Sequence of chain 1.A:
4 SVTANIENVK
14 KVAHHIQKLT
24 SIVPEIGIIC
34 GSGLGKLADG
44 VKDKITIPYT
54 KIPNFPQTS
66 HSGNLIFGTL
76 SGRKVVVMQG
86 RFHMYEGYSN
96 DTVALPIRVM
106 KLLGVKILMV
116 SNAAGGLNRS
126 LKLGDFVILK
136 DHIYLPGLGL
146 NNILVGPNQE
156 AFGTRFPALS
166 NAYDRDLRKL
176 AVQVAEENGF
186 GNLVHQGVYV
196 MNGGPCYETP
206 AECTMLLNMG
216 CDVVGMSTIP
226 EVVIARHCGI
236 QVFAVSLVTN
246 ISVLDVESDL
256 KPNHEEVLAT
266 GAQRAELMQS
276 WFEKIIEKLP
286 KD

Sequence of chain 1.C:
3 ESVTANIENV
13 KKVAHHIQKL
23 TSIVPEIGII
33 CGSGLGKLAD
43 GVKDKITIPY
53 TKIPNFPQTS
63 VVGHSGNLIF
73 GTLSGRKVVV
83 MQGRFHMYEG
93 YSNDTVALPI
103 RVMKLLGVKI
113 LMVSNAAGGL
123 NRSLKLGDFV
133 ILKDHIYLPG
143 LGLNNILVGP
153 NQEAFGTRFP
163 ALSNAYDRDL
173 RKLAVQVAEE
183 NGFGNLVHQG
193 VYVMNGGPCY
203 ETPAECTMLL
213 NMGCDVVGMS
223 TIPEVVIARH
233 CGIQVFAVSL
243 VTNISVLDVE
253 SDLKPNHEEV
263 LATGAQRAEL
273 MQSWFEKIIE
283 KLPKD

Binding-site contacts:
Ligand atom C3 contacts residue TYR90 of chain 1.C at 3.7 Å (hydrophobic).
Ligand atom O1P contacts residue ASN117 of chain 1.C at 3.3 Å.
Ligand atom C5 contacts residue HIS259 of chain 1.C at 3.2 Å.
Ligand atom O1 contacts residue SER35 of chain 1.C at 2.9 Å (h-bond).
Ligand atom C1 contacts residue ALA118 of chain 1.C at 3.4 Å (hydrophobic).
Ligand atom P contacts residue ALA118 of chain 1.C at 3.7 Å.
Ligand atom O2P contacts residue ARG86 of chain 1.C at 3.0 Å (salt-bridge).
Ligand atom O3P contacts residue ARG86 of chain 1.C at 3.6 Å.
Ligand atom C4 contacts residue PHE161 of chain 1.A at 3.8 Å (hydrophobic).
Ligand atom O3P contacts residue ALA118 of chain 1.C at 2.7 Å (h-bond).
Ligand atom O2P contacts residue HIS88 of chain 1.C at 2.7 Å (h-bond).
Ligand atom P contacts residue ARG86 of chain 1.C at 3.6 Å.
Ligand atom O1P contacts residue SER222 of chain 1.C at 2.5 Å (h-bond).
Ligand atom O4 contacts residue ALA118 of chain 1.C at 3.5 Å.
Ligand atom O2 contacts residue HIS88 of chain 1.C at 3.7 Å.
Ligand atom O3P contacts residue ASN117 of chain 1.C at 3.1 Å.
Ligand atom O2 contacts residue SER222 of chain 1.C at 3.6 Å.
Ligand atom P contacts residue SER35 of chain 1.C at 3.7 Å.
Ligand atom O2P contacts residue GLY34 of chain 1.C at 3.8 Å.
Ligand atom O3 contacts residue PHE161 of chain 1.A at 3.6 Å.
Ligand atom O1P contacts residue ARG86 of chain 1.C at 3.8 Å.
Ligand atom O2 contacts residue MET221 of chain 1.C at 3.1 Å (h-bond).
Ligand atom C1 contacts residue SER35 of chain 1.C at 3.6 Å.
Ligand atom C3 contacts residue PHE161 of chain 1.A at 3.6 Å (hydrophobic).
Ligand atom O2P contacts residue SER35 of chain 1.C at 3.6 Å (h-bond).
Ligand atom O3P contacts residue SER35 of chain 1.C at 2.8 Å (h-bond).
Ligand atom P contacts residue SER222 of chain 1.C at 3.6 Å.
Ligand atom O5 contacts residue VAL262 of chain 1.C at 3.6 Å.
Ligand atom C4 contacts residue HIS259 of chain 1.C at 3.7 Å.
Ligand atom O1 contacts residue HIS88 of chain 1.C at 3.6 Å.
Ligand atom O3 contacts residue HIS88 of chain 1.C at 3.4 Å (h-bond).
Ligand atom C5 contacts residue TYR202 of chain 1.C at 3.3 Å (hydrophobic).
Ligand atom O4 contacts residue SER35 of chain 1.C at 3.4 Å (h-bond).
Ligand atom C4 contacts residue SER35 of chain 1.C at 3.7 Å.
Ligand atom O3 contacts residue TYR90 of chain 1.C at 2.6 Å (h-bond).
Ligand atom O3P contacts residue GLY34 of chain 1.C at 3.3 Å.
Ligand atom P contacts residue HIS88 of chain 1.C at 3.6 Å.
Ligand atom O5 contacts residue HIS259 of chain 1.C at 3.1 Å (h-bond).
Ligand atom O5 contacts residue TYR202 of chain 1.C at 2.7 Å (h-bond).
Ligand atom C5 contacts residue PHE161 of chain 1.A at 3.7 Å (hydrophobic).

This small molecule binds to this protein.
Small molecule (SMILES): O=P(O)(O)O[C@H]1O[C@H](CO)[C@@H](O)[C@H]1O